Sequence of chain 1.B:
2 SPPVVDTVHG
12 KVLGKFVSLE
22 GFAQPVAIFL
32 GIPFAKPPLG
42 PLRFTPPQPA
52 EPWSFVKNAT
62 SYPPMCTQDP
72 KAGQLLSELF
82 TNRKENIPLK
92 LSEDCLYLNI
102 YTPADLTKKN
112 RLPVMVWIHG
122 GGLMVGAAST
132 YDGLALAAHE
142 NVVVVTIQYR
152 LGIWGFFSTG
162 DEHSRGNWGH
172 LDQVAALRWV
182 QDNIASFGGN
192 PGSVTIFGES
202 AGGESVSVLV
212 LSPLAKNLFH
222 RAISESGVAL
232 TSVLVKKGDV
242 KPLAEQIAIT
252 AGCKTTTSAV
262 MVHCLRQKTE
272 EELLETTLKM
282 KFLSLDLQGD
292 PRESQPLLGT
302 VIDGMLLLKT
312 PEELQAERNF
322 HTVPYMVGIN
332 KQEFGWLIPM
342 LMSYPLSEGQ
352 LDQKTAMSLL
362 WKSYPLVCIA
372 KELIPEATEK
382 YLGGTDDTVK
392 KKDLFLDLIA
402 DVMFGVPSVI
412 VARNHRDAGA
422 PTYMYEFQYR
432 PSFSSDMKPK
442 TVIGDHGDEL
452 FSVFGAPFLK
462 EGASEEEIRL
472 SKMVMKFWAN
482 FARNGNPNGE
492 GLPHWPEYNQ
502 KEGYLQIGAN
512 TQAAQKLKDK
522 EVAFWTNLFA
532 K

Sequence of chain 1.C:
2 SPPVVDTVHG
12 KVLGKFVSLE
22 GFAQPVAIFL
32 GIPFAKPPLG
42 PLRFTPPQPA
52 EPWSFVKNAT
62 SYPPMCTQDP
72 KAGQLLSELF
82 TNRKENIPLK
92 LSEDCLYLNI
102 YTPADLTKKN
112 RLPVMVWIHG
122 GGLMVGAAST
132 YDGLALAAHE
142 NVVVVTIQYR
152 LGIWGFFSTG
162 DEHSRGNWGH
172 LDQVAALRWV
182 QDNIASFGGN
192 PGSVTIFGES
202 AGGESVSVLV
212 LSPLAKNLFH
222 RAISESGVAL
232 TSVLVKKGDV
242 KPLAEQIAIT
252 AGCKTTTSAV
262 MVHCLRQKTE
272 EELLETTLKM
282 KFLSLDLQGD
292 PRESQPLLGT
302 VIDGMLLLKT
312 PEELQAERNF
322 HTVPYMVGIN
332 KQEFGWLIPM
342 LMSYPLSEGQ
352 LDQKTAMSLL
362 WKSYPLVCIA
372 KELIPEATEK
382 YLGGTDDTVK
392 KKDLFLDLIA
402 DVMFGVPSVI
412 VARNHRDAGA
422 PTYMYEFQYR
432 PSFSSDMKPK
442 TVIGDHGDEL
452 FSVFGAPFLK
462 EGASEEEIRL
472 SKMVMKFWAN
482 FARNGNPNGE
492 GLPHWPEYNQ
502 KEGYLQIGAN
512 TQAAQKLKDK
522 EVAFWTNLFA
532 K

This small molecule binds to this protein.
Small molecule (SMILES): CC(=O)N[C@@H]1[C@@H](O)[C@H](O)[C@@H](CO)O[C@H]1O

Binding-site contacts:
Ligand atom C1 contacts residue ASN59 of chain 1.B at 1.5 Å.
Ligand atom C4 contacts residue ASN59 of chain 1.B at 3.0 Å.
Ligand atom C5 contacts residue ASN59 of chain 1.B at 2.9 Å.
Ligand atom O6 contacts residue ASN59 of chain 1.B at 3.2 Å (h-bond).
Ligand atom C6 contacts residue LEU14 of chain 1.B at 4.5 Å (hydrophobic).
Ligand atom C6 contacts residue ASN59 of chain 1.B at 3.1 Å.
Ligand atom C2 contacts residue ASN59 of chain 1.B at 2.5 Å.
Ligand atom O6 contacts residue LEU14 of chain 1.B at 4.2 Å.
Ligand atom C7 contacts residue ASP240 of chain 1.C at 4.3 Å.
Ligand atom N2 contacts residue SIA1 of chain 1.T at 4.2 Å.
Ligand atom C7 contacts residue SIA1 of chain 1.T at 4.4 Å.
Ligand atom C3 contacts residue ASN59 of chain 1.B at 3.3 Å.
Ligand atom N2 contacts residue ASN59 of chain 1.B at 3.7 Å.
Ligand atom O3 contacts residue ASN59 of chain 1.B at 4.2 Å.
Ligand atom C8 contacts residue SIA1 of chain 1.T at 3.5 Å.
Ligand atom O4 contacts residue ASN59 of chain 1.B at 4.4 Å.
Ligand atom O7 contacts residue ASP240 of chain 1.C at 3.3 Å (salt-bridge).
Ligand atom O5 contacts residue ASN59 of chain 1.B at 2.4 Å (h-bond).